Binding-site contacts:
Ligand atom N contacts residue GLN93 of chain 2.A at 3.0 Å (h-bond).
Ligand atom NE1 contacts residue GLY91 of chain 2.A at 3.3 Å.
Ligand atom CB contacts residue ASP99 of chain 2.A at 3.8 Å.
Ligand atom NE1 contacts residue VAL83 of chain 2.A at 3.5 Å (h-bond).
Ligand atom CA contacts residue GLU104 of chain 2.A at 3.7 Å.
Ligand atom O contacts residue TRP108 of chain 2.A at 3.0 Å (h-bond).
Ligand atom O contacts residue ARG97 of chain 1.B at 3.2 Å (salt-bridge).
Ligand atom N contacts residue GLU104 of chain 2.A at 3.0 Å (salt-bridge).
Ligand atom O contacts residue GLU104 of chain 2.A at 3.3 Å (salt-bridge).
Ligand atom NE1 contacts residue LEU92 of chain 2.A at 3.1 Å (h-bond).
Ligand atom CZ2 contacts residue ARG84 of chain 2.A at 3.5 Å.
Ligand atom CB contacts residue TRP95 of chain 2.A at 3.7 Å (hydrophobic).
Ligand atom CA contacts residue ASP99 of chain 2.A at 3.6 Å.
Ligand atom O contacts residue GLN93 of chain 2.A at 2.9 Å (h-bond).
Ligand atom CA contacts residue SER94 of chain 2.A at 3.5 Å.
Ligand atom CD1 contacts residue GLY91 of chain 2.A at 3.4 Å.
Ligand atom CD1 contacts residue GLN93 of chain 2.A at 3.6 Å.
Ligand atom N contacts residue LEU92 of chain 2.A at 3.7 Å.
Ligand atom CD contacts residue TRP108 of chain 2.A at 3.6 Å (hydrophobic).
Ligand atom C contacts residue GLY91 of chain 2.A at 3.8 Å.
Ligand atom CG contacts residue TRP108 of chain 2.A at 3.4 Å (hydrophobic).
Ligand atom CG2 contacts residue GLN93 of chain 2.A at 3.8 Å.
Ligand atom CZ2 contacts residue LYS82 of chain 2.A at 3.6 Å.
Ligand atom N contacts residue ASP99 of chain 2.A at 2.7 Å (salt-bridge).
Ligand atom CD1 contacts residue LEU92 of chain 2.A at 3.4 Å (hydrophobic).
Ligand atom CB contacts residue GLN93 of chain 2.A at 3.3 Å.
Ligand atom C contacts residue GLU104 of chain 2.A at 3.8 Å.
Ligand atom CA contacts residue GLN93 of chain 2.A at 3.4 Å.
Ligand atom CH2 contacts residue ARG84 of chain 2.A at 3.0 Å.
Ligand atom CB contacts residue GLN93 of chain 2.A at 3.4 Å.
Ligand atom CZ2 contacts residue THR77 of chain 2.A at 3.8 Å.
Ligand atom CA contacts residue GLY91 of chain 2.A at 3.2 Å.
Ligand atom N contacts residue GLY91 of chain 2.A at 3.4 Å (h-bond).
Ligand atom CB contacts residue GLY91 of chain 2.A at 3.8 Å.
Ligand atom C contacts residue LEU92 of chain 2.A at 3.6 Å (hydrophobic).
Ligand atom O contacts residue LEU92 of chain 2.A at 3.4 Å.
Ligand atom C contacts residue GLN93 of chain 2.A at 3.7 Å.
Ligand atom CE2 contacts residue LYS82 of chain 2.A at 3.7 Å.
Ligand atom CZ3 contacts residue ARG84 of chain 2.A at 3.5 Å.
Ligand atom CB contacts residue GLU104 of chain 2.A at 3.8 Å.

The protein below binds the small molecule below.
Small molecule (SMILES): CC(C)[C@H](NC(=O)[C@H](C)N)C(=O)N1CCC[C@H]1C(=O)N[C@@H](CC1=c2ccccc2=NC1)C(=O)O

Sequence of chain 1.B:
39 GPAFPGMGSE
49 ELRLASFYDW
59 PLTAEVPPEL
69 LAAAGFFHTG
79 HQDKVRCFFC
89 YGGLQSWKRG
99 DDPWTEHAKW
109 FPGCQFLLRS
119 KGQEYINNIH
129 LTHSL

Sequence of chain 2.A:
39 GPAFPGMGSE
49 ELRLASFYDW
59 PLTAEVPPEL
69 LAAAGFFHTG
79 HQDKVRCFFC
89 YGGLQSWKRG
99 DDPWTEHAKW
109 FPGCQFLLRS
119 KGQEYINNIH